Sequence of chain 2.A:
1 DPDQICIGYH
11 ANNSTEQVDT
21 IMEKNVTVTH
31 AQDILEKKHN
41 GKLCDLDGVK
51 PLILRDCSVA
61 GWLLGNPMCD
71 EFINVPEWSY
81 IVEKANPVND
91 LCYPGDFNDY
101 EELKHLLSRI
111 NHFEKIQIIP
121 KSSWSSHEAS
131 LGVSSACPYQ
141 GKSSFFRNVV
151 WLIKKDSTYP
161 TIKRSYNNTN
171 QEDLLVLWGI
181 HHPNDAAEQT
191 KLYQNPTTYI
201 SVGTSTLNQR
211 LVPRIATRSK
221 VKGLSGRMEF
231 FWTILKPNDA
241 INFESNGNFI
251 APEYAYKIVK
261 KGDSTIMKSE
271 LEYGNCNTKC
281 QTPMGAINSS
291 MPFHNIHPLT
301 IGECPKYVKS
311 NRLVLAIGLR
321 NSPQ

Sequence of chain 3.A:
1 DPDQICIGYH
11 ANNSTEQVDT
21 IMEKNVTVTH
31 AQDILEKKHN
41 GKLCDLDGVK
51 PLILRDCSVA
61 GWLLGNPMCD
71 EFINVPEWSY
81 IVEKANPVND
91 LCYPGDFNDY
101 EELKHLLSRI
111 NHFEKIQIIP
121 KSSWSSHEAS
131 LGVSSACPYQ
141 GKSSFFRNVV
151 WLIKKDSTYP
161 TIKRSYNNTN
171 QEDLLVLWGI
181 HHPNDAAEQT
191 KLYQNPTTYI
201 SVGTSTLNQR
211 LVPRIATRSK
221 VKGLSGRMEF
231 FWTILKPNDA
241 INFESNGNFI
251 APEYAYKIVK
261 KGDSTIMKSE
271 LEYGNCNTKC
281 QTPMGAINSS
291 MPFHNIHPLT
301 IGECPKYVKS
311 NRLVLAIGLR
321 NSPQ

Binding-site contacts:
Ligand atom N2 contacts residue ASN167 of chain 3.A at 3.4 Å (h-bond).
Ligand atom C3 contacts residue ASN167 of chain 3.A at 3.9 Å.
Ligand atom C8 contacts residue ASN238 of chain 3.A at 3.7 Å.
Ligand atom C5 contacts residue ASN167 of chain 3.A at 3.4 Å.
Ligand atom C7 contacts residue ALA240 of chain 3.A at 3.9 Å (hydrophobic).
Ligand atom C2 contacts residue ASN238 of chain 3.A at 3.7 Å.
Ligand atom O7 contacts residue ASN167 of chain 3.A at 3.9 Å.
Ligand atom C8 contacts residue ASP239 of chain 3.A at 3.5 Å.
Ligand atom C5 contacts residue ASN238 of chain 3.A at 4.0 Å.
Ligand atom C3 contacts residue ASN238 of chain 3.A at 3.9 Å.
Ligand atom C8 contacts residue ALA240 of chain 3.A at 3.6 Å (hydrophobic).
Ligand atom O5 contacts residue ASN167 of chain 3.A at 2.4 Å (h-bond).
Ligand atom C2 contacts residue ASN167 of chain 3.A at 2.7 Å.
Ligand atom C4 contacts residue ASN167 of chain 3.A at 4.0 Å.
Ligand atom C7 contacts residue ASN167 of chain 3.A at 3.9 Å.
Ligand atom N2 contacts residue ASN238 of chain 3.A at 3.0 Å (h-bond).
Ligand atom O5 contacts residue ASN238 of chain 3.A at 3.7 Å.
Ligand atom O7 contacts residue ALA240 of chain 3.A at 3.8 Å.
Ligand atom C8 contacts residue SER219 of chain 2.A at 3.5 Å.
Ligand atom C6 contacts residue ASN167 of chain 3.A at 3.7 Å.
Ligand atom C7 contacts residue ASN238 of chain 3.A at 3.9 Å.
Ligand atom C1 contacts residue ASN238 of chain 3.A at 3.7 Å.
Ligand atom C1 contacts residue ASN167 of chain 3.A at 1.4 Å.
Ligand atom N2 contacts residue ALA240 of chain 3.A at 4.5 Å.

A small-molecule ligand and the protein it binds are described below.
Small molecule (SMILES): CC(=O)N[C@H]1[C@H](O[C@H]2[C@H](O)[C@@H](NC(C)=O)CO[C@@H]2CO)O[C@H](CO)[C@@H](O[C@@H]2O[C@H](CO[C@H]3O[C@H](CO)[C@@H](O)[C@H](O)[C@@H]3O)[C@@H](O)[C@H](O[C@@H]3O[C@H](CO)[C@@H](O)[C@H](O)[C@@H]3O)[C@@H]2O)[C@@H]1O